Sequence of chain 1.A:
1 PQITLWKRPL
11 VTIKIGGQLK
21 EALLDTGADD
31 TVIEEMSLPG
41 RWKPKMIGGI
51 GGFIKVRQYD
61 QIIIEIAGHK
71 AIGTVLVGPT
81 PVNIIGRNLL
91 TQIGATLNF

Binding-site contacts:
Ligand atom C32 contacts residue ASP25 of chain 1.B at 2.8 Å.
Ligand atom C47 contacts residue ILE84 of chain 1.A at 3.6 Å (hydrophobic).
Ligand atom C36 contacts residue GLY49 of chain 1.A at 3.3 Å.
Ligand atom C35 contacts residue PRO81 of chain 1.B at 3.3 Å (hydrophobic).
Ligand atom O28 contacts residue ASP29 of chain 1.A at 2.9 Å (salt-bridge).
Ligand atom C13 contacts residue GLY27 of chain 1.B at 3.4 Å.
Ligand atom O18 contacts residue ASP25 of chain 1.A at 2.9 Å (salt-bridge).
Ligand atom C32 contacts residue GLY27 of chain 1.A at 3.6 Å.
Ligand atom C7 contacts residue ASP30 of chain 1.B at 3.4 Å.
Ligand atom O39 contacts residue ASP30 of chain 1.B at 3.1 Å (salt-bridge).
Ligand atom C33 contacts residue GLY27 of chain 1.A at 3.4 Å.
Ligand atom C16 contacts residue ASP25 of chain 1.B at 3.1 Å.
Ligand atom C6 contacts residue ILE84 of chain 1.B at 3.3 Å (hydrophobic).
Ligand atom N20 contacts residue GLY27 of chain 1.A at 3.5 Å (h-bond).
Ligand atom C45 contacts residue VAL82 of chain 1.A at 3.3 Å (hydrophobic).
Ligand atom C12 contacts residue GLY27 of chain 1.B at 3.2 Å.
Ligand atom O10 contacts residue GLY49 of chain 1.B at 3.0 Å.
Ligand atom O9 contacts residue ILE84 of chain 1.B at 3.2 Å.
Ligand atom O46 contacts residue VAL82 of chain 1.A at 2.9 Å.
Ligand atom O18 contacts residue ASP25 of chain 1.B at 2.4 Å (salt-bridge).
Ligand atom C29 contacts residue ASP29 of chain 1.A at 3.1 Å.
Ligand atom O10 contacts residue ILE50 of chain 1.A at 3.5 Å.
Ligand atom C17 contacts residue ASP25 of chain 1.A at 3.5 Å.
Ligand atom O18 contacts residue GLY27 of chain 1.A at 3.7 Å.
Ligand atom C17 contacts residue ASP25 of chain 1.B at 3.0 Å.
Ligand atom C30 contacts residue GLY48 of chain 1.A at 3.2 Å.
Ligand atom O23 contacts residue ALA28 of chain 1.A at 3.7 Å.
Ligand atom O28 contacts residue ALA28 of chain 1.A at 3.6 Å.
Ligand atom C6 contacts residue ALA28 of chain 1.B at 3.3 Å (hydrophobic).
Ligand atom C31 contacts residue GLY48 of chain 1.A at 3.3 Å.
Ligand atom C36 contacts residue PRO81 of chain 1.B at 3.3 Å (hydrophobic).
Ligand atom O9 contacts residue ILE50 of chain 1.A at 3.0 Å.
Ligand atom C7 contacts residue ALA28 of chain 1.B at 3.4 Å (hydrophobic).
Ligand atom C14 contacts residue ILE84 of chain 1.A at 3.7 Å (hydrophobic).
Ligand atom C4 contacts residue GLY48 of chain 1.B at 3.8 Å.
Ligand atom C16 contacts residue GLY27 of chain 1.B at 3.6 Å.
Ligand atom C24 contacts residue GLY48 of chain 1.A at 3.0 Å.
Ligand atom N15 contacts residue VAL82 of chain 1.A at 3.6 Å.
Ligand atom C19 contacts residue ASP25 of chain 1.B at 3.5 Å.
Ligand atom C40 contacts residue ASP29 of chain 1.B at 3.6 Å.

This small molecule binds to this protein.
Small molecule (SMILES): COc1ccc(S(=O)(=O)N(C[C@H]2CCC(=O)N2)C[C@@H](O)[C@H](Cc2ccccc2)NC(=O)O[C@@H]2C[C@@H]3CCO[C@@H]3C2)cc1

Sequence of chain 1.B:
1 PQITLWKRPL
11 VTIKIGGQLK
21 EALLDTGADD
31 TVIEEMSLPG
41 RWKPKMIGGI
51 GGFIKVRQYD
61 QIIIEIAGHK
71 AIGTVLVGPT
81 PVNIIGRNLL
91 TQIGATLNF